The protein below binds the small molecule below.
Small molecule (SMILES): CC(=O)N[C@@H]1[C@@H](O)[C@H](O)[C@@H](CO)O[C@H]1O

Sequence of chain 3.A:
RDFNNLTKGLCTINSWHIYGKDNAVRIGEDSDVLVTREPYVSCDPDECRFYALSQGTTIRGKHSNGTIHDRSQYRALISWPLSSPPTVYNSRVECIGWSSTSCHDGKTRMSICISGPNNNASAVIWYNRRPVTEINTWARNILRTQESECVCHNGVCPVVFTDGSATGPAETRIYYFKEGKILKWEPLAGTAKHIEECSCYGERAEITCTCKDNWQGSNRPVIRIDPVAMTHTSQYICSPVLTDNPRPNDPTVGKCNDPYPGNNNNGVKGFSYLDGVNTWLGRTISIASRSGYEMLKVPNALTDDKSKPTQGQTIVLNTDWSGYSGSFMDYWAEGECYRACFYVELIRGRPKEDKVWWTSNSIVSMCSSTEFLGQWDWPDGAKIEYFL

Binding-site contacts:
Ligand atom C5 contacts residue ASN65 of chain 3.A at 3.6 Å.
Ligand atom C7 contacts residue ASN65 of chain 3.A at 3.2 Å.
Ligand atom C1 contacts residue ASN65 of chain 3.A at 1.4 Å.
Ligand atom C4 contacts residue TRP357 of chain 3.A at 4.2 Å (hydrophobic).
Ligand atom C3 contacts residue ASN65 of chain 3.A at 3.7 Å.
Ligand atom N2 contacts residue TRP357 of chain 3.A at 3.2 Å (h-bond).
Ligand atom O4 contacts residue TRP357 of chain 3.A at 4.2 Å.
Ligand atom O5 contacts residue TRP357 of chain 3.A at 4.1 Å.
Ligand atom O7 contacts residue ASN65 of chain 3.A at 3.1 Å (h-bond).
Ligand atom C7 contacts residue TRP357 of chain 3.A at 3.9 Å (hydrophobic).
Ligand atom N2 contacts residue ASN65 of chain 3.A at 2.9 Å (h-bond).
Ligand atom C2 contacts residue TRP357 of chain 3.A at 3.9 Å (hydrophobic).
Ligand atom C2 contacts residue ASN65 of chain 3.A at 2.4 Å.
Ligand atom C1 contacts residue TRP357 of chain 3.A at 3.6 Å (hydrophobic).
Ligand atom C5 contacts residue TRP357 of chain 3.A at 3.7 Å (hydrophobic).
Ligand atom C6 contacts residue TRP357 of chain 3.A at 4.4 Å (hydrophobic).
Ligand atom O3 contacts residue TRP357 of chain 3.A at 4.1 Å.
Ligand atom C8 contacts residue ASN65 of chain 3.A at 4.5 Å.
Ligand atom C8 contacts residue TRP357 of chain 3.A at 3.5 Å (hydrophobic).
Ligand atom O5 contacts residue ASN65 of chain 3.A at 2.3 Å (h-bond).
Ligand atom C3 contacts residue TRP357 of chain 3.A at 3.5 Å (hydrophobic).
Ligand atom C4 contacts residue ASN65 of chain 3.A at 4.1 Å.